Sequence of chain 1.F:
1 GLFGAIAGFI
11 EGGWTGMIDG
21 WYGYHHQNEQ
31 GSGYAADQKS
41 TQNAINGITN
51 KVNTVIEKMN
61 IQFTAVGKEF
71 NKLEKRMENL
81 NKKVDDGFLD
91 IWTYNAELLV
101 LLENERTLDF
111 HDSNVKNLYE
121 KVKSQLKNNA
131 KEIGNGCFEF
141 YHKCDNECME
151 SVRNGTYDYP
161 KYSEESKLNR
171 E

Binding-site contacts:
Ligand atom C6 contacts residue THR156 of chain 1.F at 4.5 Å.
Ligand atom C1 contacts residue ASN154 of chain 1.F at 1.4 Å.
Ligand atom O7 contacts residue THR156 of chain 1.F at 4.5 Å.
Ligand atom C3 contacts residue ASN154 of chain 1.F at 3.8 Å.
Ligand atom O6 contacts residue GLU147 of chain 1.F at 3.7 Å.
Ligand atom C6 contacts residue GLU147 of chain 1.F at 4.3 Å.
Ligand atom O5 contacts residue ASN154 of chain 1.F at 2.5 Å (h-bond).
Ligand atom C5 contacts residue THR156 of chain 1.F at 4.0 Å.
Ligand atom O7 contacts residue GLU147 of chain 1.F at 3.9 Å.
Ligand atom C1 contacts residue GLU150 of chain 1.F at 4.2 Å.
Ligand atom C6 contacts residue GLU150 of chain 1.F at 4.5 Å.
Ligand atom O5 contacts residue GLU150 of chain 1.F at 3.9 Å.
Ligand atom C5 contacts residue ASN154 of chain 1.F at 3.7 Å.
Ligand atom C6 contacts residue SER151 of chain 1.F at 4.1 Å.
Ligand atom C3 contacts residue GLU147 of chain 1.F at 4.4 Å.
Ligand atom C7 contacts residue GLU147 of chain 1.F at 3.2 Å.
Ligand atom O7 contacts residue ASN154 of chain 1.F at 3.0 Å (h-bond).
Ligand atom N2 contacts residue GLU147 of chain 1.F at 3.0 Å (salt-bridge).
Ligand atom C8 contacts residue GLU147 of chain 1.F at 3.3 Å.
Ligand atom O6 contacts residue SER151 of chain 1.F at 4.2 Å.
Ligand atom O3 contacts residue GLU147 of chain 1.F at 4.2 Å.
Ligand atom O6 contacts residue GLU150 of chain 1.F at 3.4 Å.
Ligand atom C1 contacts residue THR156 of chain 1.F at 4.1 Å.
Ligand atom C2 contacts residue GLU147 of chain 1.F at 4.2 Å.
Ligand atom O5 contacts residue THR156 of chain 1.F at 3.9 Å.
Ligand atom N2 contacts residue ASN154 of chain 1.F at 2.9 Å (h-bond).
Ligand atom O5 contacts residue SER151 of chain 1.F at 4.3 Å.
Ligand atom C2 contacts residue ASN154 of chain 1.F at 2.5 Å.
Ligand atom C7 contacts residue ASN154 of chain 1.F at 3.0 Å.
Ligand atom C8 contacts residue ASN154 of chain 1.F at 4.0 Å.
Ligand atom C4 contacts residue ASN154 of chain 1.F at 4.3 Å.

A protein and the small-molecule ligand that binds it are described below.
Small molecule (SMILES): CC(=O)N[C@H]1[C@H](O[C@H]2[C@H](O)[C@@H](NC(C)=O)CO[C@@H]2CO)O[C@H](CO)[C@@H](O)[C@@H]1O